This protein binds this small molecule.
Small molecule (SMILES): CC(=O)N[C@@H]1[C@@H](O)[C@H](O)[C@@H](CO)O[C@H]1O

Binding-site contacts:
Ligand atom O4 contacts residue TRP97 of chain 13.F at 3.8 Å.
Ligand atom O5 contacts residue ASN269 of chain 13.F at 2.4 Å (h-bond).
Ligand atom O3 contacts residue PRO95 of chain 13.F at 4.4 Å.
Ligand atom C4 contacts residue ASN269 of chain 13.F at 3.7 Å.
Ligand atom N2 contacts residue ASN269 of chain 13.F at 2.8 Å (h-bond).
Ligand atom C3 contacts residue TRP97 of chain 13.F at 2.7 Å (hydrophobic).
Ligand atom C2 contacts residue TRP97 of chain 13.F at 3.1 Å (hydrophobic).
Ligand atom N2 contacts residue TRP97 of chain 13.F at 2.4 Å (h-bond).
Ligand atom C2 contacts residue ASN269 of chain 13.F at 2.5 Å.
Ligand atom O7 contacts residue ASN269 of chain 13.F at 3.4 Å (h-bond).
Ligand atom O7 contacts residue TRP97 of chain 13.F at 3.8 Å.
Ligand atom C5 contacts residue ASN269 of chain 13.F at 3.0 Å.
Ligand atom C8 contacts residue TRP97 of chain 13.F at 4.0 Å (hydrophobic).
Ligand atom O3 contacts residue ASN269 of chain 13.F at 4.4 Å.
Ligand atom C7 contacts residue ASN269 of chain 13.F at 3.5 Å.
Ligand atom C1 contacts residue TRP97 of chain 13.F at 4.2 Å (hydrophobic).
Ligand atom C4 contacts residue TRP97 of chain 13.F at 4.1 Å (hydrophobic).
Ligand atom C3 contacts residue ASN269 of chain 13.F at 3.1 Å.
Ligand atom C8 contacts residue PRO99 of chain 13.F at 3.9 Å (hydrophobic).
Ligand atom O3 contacts residue TRP97 of chain 13.F at 2.5 Å (h-bond).
Ligand atom C6 contacts residue ASN269 of chain 13.F at 4.3 Å.
Ligand atom C1 contacts residue ASN269 of chain 13.F at 1.4 Å.
Ligand atom C7 contacts residue TRP97 of chain 13.F at 3.3 Å (hydrophobic).

Sequence of chain 13.F:
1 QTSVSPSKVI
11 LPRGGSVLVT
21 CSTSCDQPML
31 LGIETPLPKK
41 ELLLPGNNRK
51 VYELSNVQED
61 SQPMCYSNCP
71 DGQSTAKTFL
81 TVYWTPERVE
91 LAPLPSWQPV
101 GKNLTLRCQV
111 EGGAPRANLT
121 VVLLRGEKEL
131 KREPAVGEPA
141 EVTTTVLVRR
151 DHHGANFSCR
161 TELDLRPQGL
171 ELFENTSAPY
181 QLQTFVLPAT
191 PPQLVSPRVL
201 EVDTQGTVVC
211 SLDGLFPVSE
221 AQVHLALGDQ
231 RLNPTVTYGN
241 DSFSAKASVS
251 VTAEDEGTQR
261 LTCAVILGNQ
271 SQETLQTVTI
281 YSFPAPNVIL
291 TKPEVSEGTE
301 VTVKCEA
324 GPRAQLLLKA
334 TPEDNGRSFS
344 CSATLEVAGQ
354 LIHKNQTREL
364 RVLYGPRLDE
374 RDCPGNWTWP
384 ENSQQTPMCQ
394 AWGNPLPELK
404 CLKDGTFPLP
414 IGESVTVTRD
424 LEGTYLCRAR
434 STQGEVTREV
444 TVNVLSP